Sequence of chain 1.C:
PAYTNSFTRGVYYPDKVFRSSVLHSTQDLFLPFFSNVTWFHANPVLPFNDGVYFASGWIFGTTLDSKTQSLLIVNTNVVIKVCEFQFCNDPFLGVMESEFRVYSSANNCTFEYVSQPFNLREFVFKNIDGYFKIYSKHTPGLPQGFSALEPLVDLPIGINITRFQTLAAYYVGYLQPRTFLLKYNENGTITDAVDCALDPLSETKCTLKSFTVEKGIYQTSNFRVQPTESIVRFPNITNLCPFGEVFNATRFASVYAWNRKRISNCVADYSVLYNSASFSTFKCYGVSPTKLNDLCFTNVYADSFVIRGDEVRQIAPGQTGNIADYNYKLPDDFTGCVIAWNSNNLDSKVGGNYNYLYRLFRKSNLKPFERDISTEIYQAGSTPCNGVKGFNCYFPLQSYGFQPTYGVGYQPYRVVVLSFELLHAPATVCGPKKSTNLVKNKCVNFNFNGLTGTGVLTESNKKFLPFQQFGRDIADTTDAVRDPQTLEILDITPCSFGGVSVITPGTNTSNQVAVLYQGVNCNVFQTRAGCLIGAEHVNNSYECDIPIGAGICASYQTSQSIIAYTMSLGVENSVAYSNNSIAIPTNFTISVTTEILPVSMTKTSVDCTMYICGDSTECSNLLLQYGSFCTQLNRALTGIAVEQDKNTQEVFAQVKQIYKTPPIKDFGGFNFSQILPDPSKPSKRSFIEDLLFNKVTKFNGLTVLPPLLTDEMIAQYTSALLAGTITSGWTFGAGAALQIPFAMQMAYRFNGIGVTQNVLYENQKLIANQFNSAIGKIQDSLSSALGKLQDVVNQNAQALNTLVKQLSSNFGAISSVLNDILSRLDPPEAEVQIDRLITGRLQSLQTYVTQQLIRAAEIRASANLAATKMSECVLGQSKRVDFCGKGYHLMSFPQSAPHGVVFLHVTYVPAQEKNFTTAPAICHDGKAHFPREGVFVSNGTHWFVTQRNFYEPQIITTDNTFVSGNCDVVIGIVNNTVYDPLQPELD

Binding-site contacts:
Ligand atom C3 contacts residue ASN92 of chain 1.C at 3.8 Å.
Ligand atom N2 contacts residue ASN92 of chain 1.C at 2.9 Å (h-bond).
Ligand atom C4 contacts residue ASN92 of chain 1.C at 4.2 Å.
Ligand atom C8 contacts residue ASN61 of chain 1.C at 4.1 Å.
Ligand atom C5 contacts residue ASN92 of chain 1.C at 3.6 Å.
Ligand atom O5 contacts residue ASN92 of chain 1.C at 2.4 Å (h-bond).
Ligand atom O5 contacts residue TYR59 of chain 1.C at 4.5 Å.
Ligand atom C7 contacts residue ASN92 of chain 1.C at 4.0 Å.
Ligand atom C8 contacts residue ASN92 of chain 1.C at 4.4 Å.
Ligand atom C1 contacts residue ASN92 of chain 1.C at 1.4 Å.
Ligand atom C1 contacts residue TYR59 of chain 1.C at 4.2 Å (hydrophobic).
Ligand atom C2 contacts residue ASN92 of chain 1.C at 2.5 Å.

A small-molecule ligand and the protein it binds are described below.
Small molecule (SMILES): CC(=O)N[C@@H]1[C@@H](O)[C@H](O)[C@@H](CO)O[C@H]1O